Sequence of chain 1.A:
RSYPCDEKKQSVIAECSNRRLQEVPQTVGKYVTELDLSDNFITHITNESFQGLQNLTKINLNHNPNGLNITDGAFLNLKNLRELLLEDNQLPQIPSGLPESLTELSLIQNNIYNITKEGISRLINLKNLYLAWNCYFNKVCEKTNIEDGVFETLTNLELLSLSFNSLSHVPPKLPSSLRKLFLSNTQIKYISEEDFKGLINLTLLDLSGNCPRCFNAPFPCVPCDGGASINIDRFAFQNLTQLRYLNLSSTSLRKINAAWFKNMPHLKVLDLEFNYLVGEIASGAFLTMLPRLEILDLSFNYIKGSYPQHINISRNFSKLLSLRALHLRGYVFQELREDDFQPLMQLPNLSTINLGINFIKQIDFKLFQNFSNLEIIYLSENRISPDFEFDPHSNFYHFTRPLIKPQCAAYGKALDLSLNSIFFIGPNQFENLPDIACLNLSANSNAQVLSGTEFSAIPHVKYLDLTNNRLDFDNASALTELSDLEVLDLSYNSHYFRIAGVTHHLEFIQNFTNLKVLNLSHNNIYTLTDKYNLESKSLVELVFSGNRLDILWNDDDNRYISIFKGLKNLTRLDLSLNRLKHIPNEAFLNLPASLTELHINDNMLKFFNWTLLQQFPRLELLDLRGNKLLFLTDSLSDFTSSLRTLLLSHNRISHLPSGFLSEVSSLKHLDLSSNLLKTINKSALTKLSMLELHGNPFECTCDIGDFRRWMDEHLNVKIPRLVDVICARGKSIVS

Binding-site contacts:
Ligand atom O5 contacts residue ASN658 of chain 1.A at 2.4 Å (h-bond).
Ligand atom O7 contacts residue ASN658 of chain 1.A at 3.6 Å.
Ligand atom C2 contacts residue ASN658 of chain 1.A at 2.5 Å.
Ligand atom O6 contacts residue ASN634 of chain 1.A at 3.7 Å.
Ligand atom C5 contacts residue ASN658 of chain 1.A at 3.6 Å.
Ligand atom C5 contacts residue LEU661 of chain 1.A at 4.1 Å (hydrophobic).
Ligand atom O7 contacts residue PHE656 of chain 1.A at 3.4 Å.
Ligand atom C8 contacts residue PHE656 of chain 1.A at 4.2 Å (hydrophobic).
Ligand atom C6 contacts residue LEU661 of chain 1.A at 4.4 Å (hydrophobic).
Ligand atom C1 contacts residue LEU661 of chain 1.A at 3.9 Å (hydrophobic).
Ligand atom N2 contacts residue ASN658 of chain 1.A at 2.9 Å (h-bond).
Ligand atom C1 contacts residue ASN634 of chain 1.A at 3.3 Å.
Ligand atom C6 contacts residue ASN634 of chain 1.A at 3.9 Å.
Ligand atom O6 contacts residue LEU638 of chain 1.A at 3.3 Å.
Ligand atom C2 contacts residue ASN634 of chain 1.A at 4.1 Å.
Ligand atom O5 contacts residue ASN634 of chain 1.A at 3.0 Å.
Ligand atom C5 contacts residue ASN634 of chain 1.A at 4.2 Å.
Ligand atom C8 contacts residue ASN658 of chain 1.A at 4.0 Å.
Ligand atom C3 contacts residue ASN658 of chain 1.A at 3.8 Å.
Ligand atom C7 contacts residue PHE656 of chain 1.A at 4.0 Å (hydrophobic).
Ligand atom O5 contacts residue LEU661 of chain 1.A at 3.6 Å.
Ligand atom C4 contacts residue ASN658 of chain 1.A at 4.2 Å.
Ligand atom O6 contacts residue LEU661 of chain 1.A at 3.5 Å.
Ligand atom C7 contacts residue ASN658 of chain 1.A at 3.4 Å.
Ligand atom C1 contacts residue ASN658 of chain 1.A at 1.4 Å.

The small molecule below binds the protein below.
Small molecule (SMILES): CC(=O)N[C@@H]1[C@@H](O)[C@H](O)[C@@H](CO)O[C@H]1O